This protein binds this small molecule.
Small molecule (SMILES): CC(=O)N[C@@H]1[C@@H](O)[C@H](O)[C@@H](CO)O[C@H]1O

Binding-site contacts:
Ligand atom C2 contacts residue ASN65 of chain 4.A at 2.5 Å.
Ligand atom C5 contacts residue TRP357 of chain 4.A at 4.0 Å (hydrophobic).
Ligand atom N2 contacts residue ASN65 of chain 4.A at 2.9 Å (h-bond).
Ligand atom C8 contacts residue TRP357 of chain 4.A at 3.3 Å (hydrophobic).
Ligand atom C3 contacts residue ASN65 of chain 4.A at 3.8 Å.
Ligand atom C3 contacts residue TRP357 of chain 4.A at 3.9 Å (hydrophobic).
Ligand atom O3 contacts residue TRP357 of chain 4.A at 4.4 Å.
Ligand atom C7 contacts residue ASN65 of chain 4.A at 3.7 Å.
Ligand atom C4 contacts residue ASN65 of chain 4.A at 4.3 Å.
Ligand atom N2 contacts residue TRP357 of chain 4.A at 3.5 Å (h-bond).
Ligand atom C1 contacts residue ASN65 of chain 4.A at 1.5 Å.
Ligand atom C1 contacts residue TRP357 of chain 4.A at 3.7 Å (hydrophobic).
Ligand atom C7 contacts residue TRP357 of chain 4.A at 3.9 Å (hydrophobic).
Ligand atom O5 contacts residue TRP357 of chain 4.A at 4.3 Å.
Ligand atom O5 contacts residue ASN65 of chain 4.A at 2.4 Å (h-bond).
Ligand atom C5 contacts residue ASN65 of chain 4.A at 3.7 Å.
Ligand atom O7 contacts residue ASN65 of chain 4.A at 3.9 Å.
Ligand atom C2 contacts residue TRP357 of chain 4.A at 4.2 Å (hydrophobic).

Sequence of chain 4.A:
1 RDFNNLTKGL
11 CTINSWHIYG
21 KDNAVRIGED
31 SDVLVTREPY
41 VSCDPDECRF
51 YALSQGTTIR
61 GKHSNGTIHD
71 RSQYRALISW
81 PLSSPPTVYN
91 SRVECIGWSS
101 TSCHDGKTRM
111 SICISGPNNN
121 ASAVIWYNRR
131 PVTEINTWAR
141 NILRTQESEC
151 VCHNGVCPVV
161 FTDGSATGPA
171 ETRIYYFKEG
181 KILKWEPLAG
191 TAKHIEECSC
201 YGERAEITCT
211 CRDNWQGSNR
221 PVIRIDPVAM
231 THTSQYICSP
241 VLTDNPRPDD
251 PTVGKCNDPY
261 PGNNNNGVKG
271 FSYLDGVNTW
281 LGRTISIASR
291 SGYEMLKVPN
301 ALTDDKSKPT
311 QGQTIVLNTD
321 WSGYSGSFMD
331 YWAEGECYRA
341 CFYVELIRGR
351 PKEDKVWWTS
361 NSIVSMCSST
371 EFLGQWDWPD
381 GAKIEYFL